Sequence of chain 14.B:
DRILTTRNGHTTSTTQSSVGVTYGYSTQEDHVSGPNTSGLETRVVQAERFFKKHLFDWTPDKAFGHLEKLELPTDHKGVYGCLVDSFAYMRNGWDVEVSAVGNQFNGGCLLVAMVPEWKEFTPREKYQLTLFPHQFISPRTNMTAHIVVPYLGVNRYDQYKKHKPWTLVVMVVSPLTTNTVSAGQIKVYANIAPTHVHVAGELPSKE

This small molecule binds to this protein.
Small molecule (SMILES): CC(C)C[C@H](NC(=O)[C@H](C)NC(=O)CNC(=O)[C@@H](N)Cc1ccccc1)C(=O)N[C@@H](CC(C)C)C(=O)N[C@@H](C)C(=O)O

Binding-site contacts:
Ligand atom C contacts residue THR16 of chain 14.B at 4.2 Å.
Ligand atom O contacts residue LEU15 of chain 14.B at 3.5 Å.
Ligand atom CD2 contacts residue THR17 of chain 14.B at 3.7 Å.
Ligand atom CB contacts residue THR16 of chain 14.B at 4.2 Å.
Ligand atom C contacts residue ILE14 of chain 14.B at 3.6 Å (hydrophobic).
Ligand atom O contacts residue THR17 of chain 14.B at 3.8 Å.
Ligand atom CE1 contacts residue ASP12 of chain 14.B at 3.5 Å.
Ligand atom CB contacts residue LEU15 of chain 14.B at 4.1 Å (hydrophobic).
Ligand atom CG contacts residue THR17 of chain 14.B at 4.3 Å.
Ligand atom CD1 contacts residue THR16 of chain 14.B at 3.1 Å.
Ligand atom N contacts residue ASP12 of chain 14.B at 4.1 Å.
Ligand atom CD2 contacts residue HIS157 of chain 14.B at 3.7 Å.
Ligand atom CG contacts residue THR16 of chain 14.B at 4.0 Å.
Ligand atom O contacts residue THR16 of chain 14.B at 3.1 Å (h-bond).
Ligand atom N contacts residue THR16 of chain 14.B at 2.9 Å (h-bond).
Ligand atom CA contacts residue ARG18 of chain 14.B at 3.8 Å.
Ligand atom CB contacts residue ARG18 of chain 14.B at 4.2 Å.
Ligand atom C contacts residue ILE14 of chain 14.B at 4.2 Å (hydrophobic).
Ligand atom C contacts residue THR16 of chain 14.B at 3.7 Å.
Ligand atom O contacts residue ILE14 of chain 14.B at 3.1 Å.
Ligand atom O contacts residue ARG18 of chain 14.B at 3.6 Å (salt-bridge).
Ligand atom CG contacts residue ILE14 of chain 14.B at 4.2 Å (hydrophobic).
Ligand atom CD1 contacts residue ASP12 of chain 14.B at 3.8 Å.
Ligand atom CA contacts residue THR16 of chain 14.B at 3.6 Å.
Ligand atom CA contacts residue ILE14 of chain 14.B at 3.3 Å (hydrophobic).
Ligand atom CD2 contacts residue ASP106 of chain 14.B at 4.1 Å.
Ligand atom CB contacts residue THR17 of chain 14.B at 4.0 Å.
Ligand atom N contacts residue ILE14 of chain 14.B at 3.5 Å.
Ligand atom N contacts residue ILE14 of chain 14.B at 3.0 Å (h-bond).
Ligand atom CB contacts residue ILE14 of chain 14.B at 4.1 Å (hydrophobic).
Ligand atom CA contacts residue ILE14 of chain 14.B at 4.0 Å (hydrophobic).
Ligand atom C contacts residue ARG18 of chain 14.B at 3.8 Å.
Ligand atom CD1 contacts residue TYR34 of chain 14.B at 3.0 Å (hydrophobic).
Ligand atom O contacts residue ARG18 of chain 14.B at 3.0 Å (salt-bridge).
Ligand atom C contacts residue ARG18 of chain 14.B at 4.1 Å.
Ligand atom CD2 contacts residue VAL32 of chain 14.B at 3.9 Å (hydrophobic).
Ligand atom O contacts residue ILE14 of chain 14.B at 3.5 Å (h-bond).
Ligand atom CD1 contacts residue ILE14 of chain 14.B at 3.6 Å (hydrophobic).
Ligand atom C contacts residue ILE14 of chain 14.B at 3.4 Å (hydrophobic).
Ligand atom CA contacts residue ASP12 of chain 14.B at 3.7 Å.